This protein binds this small molecule.
Small molecule (SMILES): COC1=CC=C(C(N)=O)CN1C

Binding-site contacts:
Ligand atom C8 contacts residue SAH1 of chain 1.C at 3.3 Å.
Ligand atom C5 contacts residue TYR262 of chain 1.A at 3.6 Å (hydrophobic).
Ligand atom O1 contacts residue TYR223 of chain 1.A at 3.7 Å.
Ligand atom N2 contacts residue ASP187 of chain 1.A at 3.7 Å.
Ligand atom N2 contacts residue ALA218 of chain 1.A at 3.8 Å.
Ligand atom C5 contacts residue TYR224 of chain 1.A at 3.9 Å (hydrophobic).
Ligand atom N2 contacts residue ASP217 of chain 1.A at 4.0 Å.
Ligand atom C2 contacts residue LEU184 of chain 1.A at 4.1 Å (hydrophobic).
Ligand atom C6 contacts residue ALA218 of chain 1.A at 3.6 Å (hydrophobic).
Ligand atom C1 contacts residue TYR40 of chain 1.A at 4.1 Å (hydrophobic).
Ligand atom O1 contacts residue TYR224 of chain 1.A at 3.9 Å.
Ligand atom C7 contacts residue TYR40 of chain 1.A at 3.5 Å (hydrophobic).
Ligand atom C7 contacts residue LEU184 of chain 1.A at 4.0 Å (hydrophobic).
Ligand atom C6 contacts residue TYR224 of chain 1.A at 3.7 Å (hydrophobic).
Ligand atom C1 contacts residue TYR224 of chain 1.A at 3.9 Å (hydrophobic).
Ligand atom N1 contacts residue TYR224 of chain 1.A at 3.8 Å.
Ligand atom C6 contacts residue SER221 of chain 1.A at 3.7 Å.
Ligand atom C7 contacts residue TYR44 of chain 1.A at 3.4 Å (hydrophobic).
Ligand atom C3 contacts residue TYR224 of chain 1.A at 3.5 Å (hydrophobic).
Ligand atom O1 contacts residue ALA218 of chain 1.A at 3.6 Å.
Ligand atom O1 contacts residue SER233 of chain 1.A at 3.8 Å.
Ligand atom C3 contacts residue LEU184 of chain 1.A at 4.2 Å (hydrophobic).
Ligand atom C7 contacts residue TYR45 of chain 1.A at 4.1 Å (hydrophobic).
Ligand atom N1 contacts residue LEU184 of chain 1.A at 4.0 Å.
Ligand atom C1 contacts residue LEU184 of chain 1.A at 4.2 Å (hydrophobic).
Ligand atom N2 contacts residue SER233 of chain 1.A at 3.0 Å (h-bond).
Ligand atom C4 contacts residue TYR224 of chain 1.A at 3.5 Å (hydrophobic).
Ligand atom C5 contacts residue LEU184 of chain 1.A at 4.2 Å (hydrophobic).
Ligand atom O1 contacts residue SER267 of chain 1.A at 3.7 Å.
Ligand atom C4 contacts residue TYR262 of chain 1.A at 3.6 Å (hydrophobic).
Ligand atom C8 contacts residue TYR224 of chain 1.A at 3.6 Å (hydrophobic).
Ligand atom C7 contacts residue TYR262 of chain 1.A at 3.6 Å (hydrophobic).
Ligand atom C8 contacts residue TYR40 of chain 1.A at 3.7 Å (hydrophobic).
Ligand atom O2 contacts residue TYR40 of chain 1.A at 2.9 Å (h-bond).
Ligand atom N2 contacts residue TYR224 of chain 1.A at 4.1 Å.
Ligand atom C6 contacts residue SER233 of chain 1.A at 3.8 Å.
Ligand atom O2 contacts residue LEU184 of chain 1.A at 4.0 Å.
Ligand atom C8 contacts residue LEU184 of chain 1.A at 3.3 Å (hydrophobic).
Ligand atom O1 contacts residue SER221 of chain 1.A at 2.6 Å (h-bond).
Ligand atom C2 contacts residue TYR224 of chain 1.A at 3.2 Å (hydrophobic).

Sequence of chain 1.A:
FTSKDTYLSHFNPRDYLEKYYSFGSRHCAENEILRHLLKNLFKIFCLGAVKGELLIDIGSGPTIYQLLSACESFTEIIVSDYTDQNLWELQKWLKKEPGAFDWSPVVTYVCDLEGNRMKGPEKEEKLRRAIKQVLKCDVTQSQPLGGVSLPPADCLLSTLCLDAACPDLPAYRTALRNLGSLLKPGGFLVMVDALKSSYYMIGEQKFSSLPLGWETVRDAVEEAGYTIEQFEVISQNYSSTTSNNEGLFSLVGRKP